The protein below binds the small molecule below.
Small molecule (SMILES): OC[C@H]1O[C@@](CO)(O[C@H]2O[C@H](CO)[C@@H](O)[C@H](O)[C@H]2O)[C@@H](O)[C@@H]1O

Binding-site contacts:
Ligand atom O3 contacts residue TYR302 of chain 1.B at 3.9 Å.
Ligand atom O5 contacts residue GLN265 of chain 1.B at 4.1 Å.
Ligand atom C3 contacts residue GLY1 of chain 1.B at 3.8 Å.
Ligand atom C1 contacts residue MET3 of chain 1.B at 3.7 Å (hydrophobic).
Ligand atom C2 contacts residue TYR302 of chain 1.B at 3.3 Å (hydrophobic).
Ligand atom O1 contacts residue THR4 of chain 1.B at 2.8 Å (h-bond).
Ligand atom C1 contacts residue THR4 of chain 1.B at 3.9 Å.
Ligand atom O6 contacts residue ILE301 of chain 1.B at 3.9 Å.
Ligand atom O4 contacts residue ILE301 of chain 1.B at 4.0 Å.
Ligand atom C1 contacts residue ALA2 of chain 1.B at 3.3 Å (hydrophobic).
Ligand atom O4 contacts residue GLU305 of chain 1.B at 4.0 Å.
Ligand atom C1 contacts residue GLN265 of chain 1.B at 4.0 Å.
Ligand atom C2 contacts residue GLN265 of chain 1.B at 3.6 Å.
Ligand atom C6 contacts residue ILE301 of chain 1.B at 3.5 Å (hydrophobic).
Ligand atom C3 contacts residue TYR302 of chain 1.B at 3.9 Å (hydrophobic).
Ligand atom O3 contacts residue ASP337 of chain 1.B at 2.7 Å (salt-bridge).
Ligand atom C4 contacts residue TYR302 of chain 1.B at 3.9 Å (hydrophobic).
Ligand atom O1 contacts residue MET3 of chain 1.B at 3.3 Å.
Ligand atom O1 contacts residue ARG225 of chain 1.B at 4.2 Å.
Ligand atom C4 contacts residue ASP337 of chain 1.B at 3.5 Å.
Ligand atom C1 contacts residue GLN265 of chain 1.B at 3.3 Å.
Ligand atom O5 contacts residue TYR302 of chain 1.B at 3.6 Å.
Ligand atom O1 contacts residue ALA2 of chain 1.B at 3.6 Å (h-bond).
Ligand atom O2 contacts residue GLN265 of chain 1.B at 3.1 Å (h-bond).
Ligand atom C6 contacts residue TYR302 of chain 1.B at 4.2 Å (hydrophobic).
Ligand atom O4 contacts residue LEU334 of chain 1.B at 3.7 Å.
Ligand atom O2 contacts residue ALA2 of chain 1.B at 4.2 Å.
Ligand atom O5 contacts residue GLN265 of chain 1.B at 4.3 Å.
Ligand atom C5 contacts residue TYR302 of chain 1.B at 4.2 Å (hydrophobic).
Ligand atom O3 contacts residue GLY1 of chain 1.B at 3.1 Å (h-bond).
Ligand atom O4 contacts residue ASP337 of chain 1.B at 2.5 Å (salt-bridge).
Ligand atom O2 contacts residue TYR302 of chain 1.B at 4.2 Å.
Ligand atom C2 contacts residue GLY1 of chain 1.B at 3.7 Å.
Ligand atom C2 contacts residue GLN265 of chain 1.B at 4.3 Å.
Ligand atom C3 contacts residue ASP337 of chain 1.B at 3.7 Å.
Ligand atom O2 contacts residue GLN265 of chain 1.B at 4.2 Å.
Ligand atom C1 contacts residue TYR302 of chain 1.B at 3.9 Å (hydrophobic).
Ligand atom O2 contacts residue GLY1 of chain 1.B at 2.9 Å (h-bond).

Sequence of chain 1.B:
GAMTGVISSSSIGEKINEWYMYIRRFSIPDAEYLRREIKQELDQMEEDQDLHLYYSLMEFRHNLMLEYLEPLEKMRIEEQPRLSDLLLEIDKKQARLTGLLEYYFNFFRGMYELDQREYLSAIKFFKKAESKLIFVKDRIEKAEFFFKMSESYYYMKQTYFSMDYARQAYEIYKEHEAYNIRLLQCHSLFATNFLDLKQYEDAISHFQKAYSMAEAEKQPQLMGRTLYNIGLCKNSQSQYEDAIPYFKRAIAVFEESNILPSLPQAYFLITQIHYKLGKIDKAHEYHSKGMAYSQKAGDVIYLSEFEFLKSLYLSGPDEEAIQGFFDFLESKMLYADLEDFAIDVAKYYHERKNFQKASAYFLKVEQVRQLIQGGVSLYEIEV